A small-molecule ligand and the protein it binds are described below.
Small molecule (SMILES): CC(=O)N[C@H]1[C@H](O[C@H]2[C@H](O)[C@@H](NC(C)=O)CO[C@@H]2CO)O[C@H](CO)[C@@H](O[C@@H]2O[C@H](CO)[C@@H](O)[C@H](O[C@H]3O[C@H](CO)[C@@H](O)[C@H](O)[C@@H]3O)[C@@H]2O)[C@@H]1O

Binding-site contacts:
Ligand atom C4 contacts residue ASN361 of chain 1.D at 4.2 Å.
Ligand atom O3 contacts residue TRP112 of chain 1.E at 3.8 Å.
Ligand atom N2 contacts residue ASN361 of chain 1.D at 2.9 Å (h-bond).
Ligand atom O5 contacts residue ASN361 of chain 1.D at 2.3 Å (h-bond).
Ligand atom C8 contacts residue NAG2 of chain 1.S at 3.2 Å.
Ligand atom C1 contacts residue ASN361 of chain 1.D at 1.4 Å.
Ligand atom C8 contacts residue SER357 of chain 1.D at 4.4 Å.
Ligand atom O7 contacts residue ASN361 of chain 1.D at 2.9 Å (h-bond).
Ligand atom O3 contacts residue ASN55 of chain 1.E at 3.9 Å.
Ligand atom O7 contacts residue SER357 of chain 1.D at 4.0 Å.
Ligand atom C7 contacts residue NAG2 of chain 1.S at 4.3 Å.
Ligand atom C3 contacts residue ASN55 of chain 1.E at 4.2 Å.
Ligand atom C7 contacts residue ASN361 of chain 1.D at 3.2 Å.
Ligand atom C3 contacts residue ASN361 of chain 1.D at 3.8 Å.
Ligand atom C8 contacts residue ASN361 of chain 1.D at 4.5 Å.
Ligand atom C2 contacts residue ASN361 of chain 1.D at 2.5 Å.
Ligand atom C5 contacts residue ASN361 of chain 1.D at 3.6 Å.

Sequence of chain 1.D:
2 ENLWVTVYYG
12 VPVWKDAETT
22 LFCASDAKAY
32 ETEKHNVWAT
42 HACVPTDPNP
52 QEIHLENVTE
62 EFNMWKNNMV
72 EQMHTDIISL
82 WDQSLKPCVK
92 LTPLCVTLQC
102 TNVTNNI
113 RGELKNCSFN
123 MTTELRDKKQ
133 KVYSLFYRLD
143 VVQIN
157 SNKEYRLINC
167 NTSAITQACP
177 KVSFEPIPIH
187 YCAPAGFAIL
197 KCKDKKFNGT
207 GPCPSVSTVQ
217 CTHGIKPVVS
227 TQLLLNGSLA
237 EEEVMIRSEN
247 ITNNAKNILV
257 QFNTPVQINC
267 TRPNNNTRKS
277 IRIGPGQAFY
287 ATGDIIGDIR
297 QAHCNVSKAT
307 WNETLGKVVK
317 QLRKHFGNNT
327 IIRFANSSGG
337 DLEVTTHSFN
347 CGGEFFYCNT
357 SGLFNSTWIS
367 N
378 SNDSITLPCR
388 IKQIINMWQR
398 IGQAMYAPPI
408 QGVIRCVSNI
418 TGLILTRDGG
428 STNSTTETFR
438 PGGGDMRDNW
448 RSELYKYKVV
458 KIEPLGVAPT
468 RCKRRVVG

Sequence of chain 1.E:
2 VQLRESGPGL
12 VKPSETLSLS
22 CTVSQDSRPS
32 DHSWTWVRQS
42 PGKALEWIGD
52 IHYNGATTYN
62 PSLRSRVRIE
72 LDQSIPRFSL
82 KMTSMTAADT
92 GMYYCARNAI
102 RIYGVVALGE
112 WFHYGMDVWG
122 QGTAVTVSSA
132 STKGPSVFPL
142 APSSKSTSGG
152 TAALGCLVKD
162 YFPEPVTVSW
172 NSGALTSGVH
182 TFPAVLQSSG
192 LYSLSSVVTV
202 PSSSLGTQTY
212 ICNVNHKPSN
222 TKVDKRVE